Binding-site contacts:
Ligand atom C6 contacts residue GLY221 of chain 1.A at 3.9 Å.
Ligand atom C2 contacts residue ASP15 of chain 1.A at 3.6 Å.
Ligand atom N3 contacts residue ASP15 of chain 1.A at 4.2 Å.
Ligand atom C1 contacts residue ASP15 of chain 1.A at 3.6 Å.
Ligand atom N3 contacts residue ILE10 of chain 1.A at 4.4 Å.
Ligand atom C8 contacts residue SER83 of chain 1.A at 3.3 Å.
Ligand atom C5 contacts residue ASP81 of chain 1.A at 3.5 Å.
Ligand atom C3 contacts residue ASP15 of chain 1.A at 3.3 Å.
Ligand atom N3 contacts residue ASP119 of chain 1.A at 3.4 Å (salt-bridge).
Ligand atom N contacts residue 47Y1 of chain 1.C at 3.8 Å.
Ligand atom N1 contacts residue ASP15 of chain 1.A at 3.3 Å (salt-bridge).
Ligand atom O contacts residue ASP15 of chain 1.A at 3.5 Å.
Ligand atom C9 contacts residue ALA16 of chain 1.A at 4.2 Å (hydrophobic).
Ligand atom C9 contacts residue ASP15 of chain 1.A at 3.5 Å.
Ligand atom C7 contacts residue ASP81 of chain 1.A at 3.4 Å.
Ligand atom C12 contacts residue ASP119 of chain 1.A at 3.3 Å.
Ligand atom C3 contacts residue 47Y1 of chain 1.C at 4.2 Å.
Ligand atom C6 contacts residue ASP81 of chain 1.A at 3.4 Å.
Ligand atom C7 contacts residue SER83 of chain 1.A at 3.6 Å.
Ligand atom C7 contacts residue PHE116 of chain 1.A at 4.4 Å (hydrophobic).
Ligand atom N contacts residue ASP15 of chain 1.A at 3.5 Å (salt-bridge).
Ligand atom C8 contacts residue PHE116 of chain 1.A at 3.5 Å (hydrophobic).
Ligand atom O contacts residue 47Y1 of chain 1.C at 4.1 Å.
Ligand atom C8 contacts residue ASP81 of chain 1.A at 3.4 Å.
Ligand atom C11 contacts residue ILE10 of chain 1.A at 4.2 Å (hydrophobic).
Ligand atom C7 contacts residue TYR79 of chain 1.A at 3.8 Å (hydrophobic).
Ligand atom C4 contacts residue ASP15 of chain 1.A at 4.0 Å.
Ligand atom C12 contacts residue ILE10 of chain 1.A at 3.6 Å (hydrophobic).
Ligand atom N2 contacts residue SER83 of chain 1.A at 3.7 Å.
Ligand atom C contacts residue ASP11 of chain 1.A at 4.2 Å.
Ligand atom C3 contacts residue THR223 of chain 1.A at 3.0 Å.
Ligand atom C10 contacts residue ASP15 of chain 1.A at 3.7 Å.
Ligand atom N3 contacts residue ILE122 of chain 1.A at 4.1 Å.
Ligand atom C4 contacts residue THR223 of chain 1.A at 3.7 Å.
Ligand atom N1 contacts residue THR223 of chain 1.A at 3.6 Å (h-bond).
Ligand atom C11 contacts residue ASP15 of chain 1.A at 3.9 Å.
Ligand atom C contacts residue ASP15 of chain 1.A at 3.5 Å.
Ligand atom N contacts residue THR223 of chain 1.A at 3.6 Å (h-bond).
Ligand atom N2 contacts residue ASP81 of chain 1.A at 2.7 Å (salt-bridge).
Ligand atom N3 contacts residue ALA16 of chain 1.A at 3.9 Å.

Sequence of chain 1.A:
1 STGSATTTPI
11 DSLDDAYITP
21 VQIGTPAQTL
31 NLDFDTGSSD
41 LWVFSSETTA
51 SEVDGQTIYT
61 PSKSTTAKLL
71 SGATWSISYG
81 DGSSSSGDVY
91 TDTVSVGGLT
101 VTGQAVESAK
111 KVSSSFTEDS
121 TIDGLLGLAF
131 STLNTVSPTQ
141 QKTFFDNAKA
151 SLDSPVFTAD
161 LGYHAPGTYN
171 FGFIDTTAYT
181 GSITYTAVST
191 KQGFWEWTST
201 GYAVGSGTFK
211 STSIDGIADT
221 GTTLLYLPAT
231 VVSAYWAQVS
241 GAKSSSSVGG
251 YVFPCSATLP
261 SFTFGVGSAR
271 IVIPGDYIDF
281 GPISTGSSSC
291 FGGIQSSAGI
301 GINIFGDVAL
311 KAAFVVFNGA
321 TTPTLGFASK

The small molecule below binds the protein below.
Small molecule (SMILES): [H]/N=c1\c2c(C)c(C)oc2ncn1CCCN(C)C